Binding-site contacts:
Ligand atom C1 contacts residue THR133 of chain 1.R at 3.8 Å.
Ligand atom C5 contacts residue THR133 of chain 1.R at 3.9 Å.
Ligand atom C7 contacts residue TYR108 of chain 1.Q at 3.3 Å (hydrophobic).
Ligand atom C10 contacts residue TRP72 of chain 1.R at 4.1 Å (hydrophobic).
Ligand atom C1 contacts residue TRP162 of chain 1.Q at 3.5 Å (hydrophobic).
Ligand atom N1 contacts residue TRP162 of chain 1.Q at 4.0 Å.
Ligand atom C9 contacts residue TRP162 of chain 1.Q at 4.2 Å (hydrophobic).
Ligand atom N2 contacts residue TRP162 of chain 1.Q at 3.6 Å (h-bond).
Ligand atom C3 contacts residue CYS206 of chain 1.Q at 3.4 Å (hydrophobic).
Ligand atom C7 contacts residue TRP72 of chain 1.R at 3.6 Å (hydrophobic).
Ligand atom C4 contacts residue GLN131 of chain 1.R at 3.6 Å.
Ligand atom C7 contacts residue TRP162 of chain 1.Q at 3.6 Å (hydrophobic).
Ligand atom BR1 contacts residue THR133 of chain 1.R at 4.1 Å.
Ligand atom N1 contacts residue THR163 of chain 1.Q at 4.0 Å.
Ligand atom C9 contacts residue TYR204 of chain 1.Q at 3.4 Å (hydrophobic).
Ligand atom BR1 contacts residue GLN131 of chain 1.R at 3.1 Å.
Ligand atom C10 contacts residue TYR204 of chain 1.Q at 4.0 Å (hydrophobic).
Ligand atom C6 contacts residue TRP162 of chain 1.Q at 3.4 Å (hydrophobic).
Ligand atom C8 contacts residue TYR204 of chain 1.Q at 3.5 Å (hydrophobic).
Ligand atom C6 contacts residue TRP72 of chain 1.R at 4.0 Å (hydrophobic).
Ligand atom BR1 contacts residue ALA122 of chain 1.R at 4.3 Å.
Ligand atom C3 contacts residue CYS207 of chain 1.Q at 3.6 Å (hydrophobic).
Ligand atom C3 contacts residue TRP162 of chain 1.Q at 4.3 Å (hydrophobic).
Ligand atom N3 contacts residue TYR108 of chain 1.Q at 2.6 Å (h-bond).
Ligand atom C4 contacts residue THR133 of chain 1.R at 4.2 Å.
Ligand atom C4 contacts residue CYS207 of chain 1.Q at 3.9 Å (hydrophobic).
Ligand atom N1 contacts residue THR133 of chain 1.R at 3.6 Å.
Ligand atom C10 contacts residue CYS206 of chain 1.Q at 3.8 Å (hydrophobic).
Ligand atom C5 contacts residue HIS123 of chain 1.R at 4.0 Å.
Ligand atom C8 contacts residue TRP162 of chain 1.Q at 3.7 Å (hydrophobic).
Ligand atom BR1 contacts residue TYR132 of chain 1.R at 4.1 Å.
Ligand atom BR1 contacts residue HIS123 of chain 1.R at 3.6 Å.
Ligand atom C9 contacts residue TYR211 of chain 1.Q at 3.7 Å (hydrophobic).
Ligand atom C8 contacts residue TYR108 of chain 1.Q at 3.2 Å (hydrophobic).
Ligand atom C4 contacts residue HIS123 of chain 1.R at 3.6 Å.
Ligand atom N3 contacts residue SER161 of chain 1.Q at 4.0 Å.
Ligand atom N3 contacts residue TRP162 of chain 1.Q at 3.0 Å (h-bond).
Ligand atom C4 contacts residue CYS206 of chain 1.Q at 4.1 Å (hydrophobic).
Ligand atom C8 contacts residue TYR211 of chain 1.Q at 3.5 Å (hydrophobic).
Ligand atom C2 contacts residue TRP162 of chain 1.Q at 3.5 Å (hydrophobic).

Sequence of chain 1.R:
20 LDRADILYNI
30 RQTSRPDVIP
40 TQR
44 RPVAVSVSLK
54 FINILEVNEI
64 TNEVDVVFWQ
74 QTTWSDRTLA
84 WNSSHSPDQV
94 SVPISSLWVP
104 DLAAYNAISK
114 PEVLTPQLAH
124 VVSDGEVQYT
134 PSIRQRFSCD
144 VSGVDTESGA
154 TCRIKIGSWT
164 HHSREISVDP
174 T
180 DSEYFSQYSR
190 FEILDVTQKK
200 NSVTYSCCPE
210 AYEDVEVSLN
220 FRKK

The protein below binds the small molecule below.
Small molecule (SMILES): Brc1ccc(N2CCCNCC2)cn1

Sequence of chain 1.Q:
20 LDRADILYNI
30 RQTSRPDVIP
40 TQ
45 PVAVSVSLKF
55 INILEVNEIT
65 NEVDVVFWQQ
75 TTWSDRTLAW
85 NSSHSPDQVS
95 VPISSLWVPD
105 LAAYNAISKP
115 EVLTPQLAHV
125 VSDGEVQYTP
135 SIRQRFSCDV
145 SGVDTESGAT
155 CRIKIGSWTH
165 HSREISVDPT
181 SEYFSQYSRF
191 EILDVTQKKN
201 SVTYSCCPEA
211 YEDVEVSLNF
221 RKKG